Binding-site contacts:
Ligand atom C2 contacts residue ASN289 of chain 1.B at 2.4 Å.
Ligand atom C8 contacts residue ARG564 of chain 1.B at 4.3 Å.
Ligand atom C3 contacts residue ASN289 of chain 1.B at 3.8 Å.
Ligand atom C5 contacts residue ASN289 of chain 1.B at 3.6 Å.
Ligand atom C5 contacts residue ILE287 of chain 1.B at 4.3 Å (hydrophobic).
Ligand atom C7 contacts residue ASN289 of chain 1.B at 3.5 Å.
Ligand atom C8 contacts residue MET316 of chain 1.B at 3.8 Å (hydrophobic).
Ligand atom C6 contacts residue ARG564 of chain 1.B at 3.6 Å.
Ligand atom O7 contacts residue ASN289 of chain 1.B at 3.8 Å.
Ligand atom C8 contacts residue ASN289 of chain 1.B at 4.3 Å.
Ligand atom N2 contacts residue ASN289 of chain 1.B at 2.9 Å (h-bond).
Ligand atom C7 contacts residue SER317 of chain 1.B at 3.8 Å.
Ligand atom C8 contacts residue SER317 of chain 1.B at 4.3 Å.
Ligand atom O7 contacts residue THR318 of chain 1.B at 4.0 Å.
Ligand atom C8 contacts residue GLU645 of chain 1.B at 3.9 Å.
Ligand atom O7 contacts residue SER317 of chain 1.B at 3.2 Å (h-bond).
Ligand atom C1 contacts residue ASN289 of chain 1.B at 1.4 Å.
Ligand atom C1 contacts residue ILE287 of chain 1.B at 3.9 Å (hydrophobic).
Ligand atom C4 contacts residue ASN289 of chain 1.B at 4.2 Å.
Ligand atom O5 contacts residue ASN289 of chain 1.B at 2.3 Å (h-bond).
Ligand atom O5 contacts residue ILE287 of chain 1.B at 4.0 Å.
Ligand atom C8 contacts residue ASP646 of chain 1.B at 3.2 Å.
Ligand atom O6 contacts residue ARG564 of chain 1.B at 3.6 Å.

A protein and the small-molecule ligand that binds it are described below.
Small molecule (SMILES): CC(=O)N[C@H]1[C@H](O[C@H]2[C@H](O)[C@@H](NC(C)=O)CO[C@@H]2CO)O[C@H](CO)[C@@H](O)[C@@H]1O

Sequence of chain 1.B:
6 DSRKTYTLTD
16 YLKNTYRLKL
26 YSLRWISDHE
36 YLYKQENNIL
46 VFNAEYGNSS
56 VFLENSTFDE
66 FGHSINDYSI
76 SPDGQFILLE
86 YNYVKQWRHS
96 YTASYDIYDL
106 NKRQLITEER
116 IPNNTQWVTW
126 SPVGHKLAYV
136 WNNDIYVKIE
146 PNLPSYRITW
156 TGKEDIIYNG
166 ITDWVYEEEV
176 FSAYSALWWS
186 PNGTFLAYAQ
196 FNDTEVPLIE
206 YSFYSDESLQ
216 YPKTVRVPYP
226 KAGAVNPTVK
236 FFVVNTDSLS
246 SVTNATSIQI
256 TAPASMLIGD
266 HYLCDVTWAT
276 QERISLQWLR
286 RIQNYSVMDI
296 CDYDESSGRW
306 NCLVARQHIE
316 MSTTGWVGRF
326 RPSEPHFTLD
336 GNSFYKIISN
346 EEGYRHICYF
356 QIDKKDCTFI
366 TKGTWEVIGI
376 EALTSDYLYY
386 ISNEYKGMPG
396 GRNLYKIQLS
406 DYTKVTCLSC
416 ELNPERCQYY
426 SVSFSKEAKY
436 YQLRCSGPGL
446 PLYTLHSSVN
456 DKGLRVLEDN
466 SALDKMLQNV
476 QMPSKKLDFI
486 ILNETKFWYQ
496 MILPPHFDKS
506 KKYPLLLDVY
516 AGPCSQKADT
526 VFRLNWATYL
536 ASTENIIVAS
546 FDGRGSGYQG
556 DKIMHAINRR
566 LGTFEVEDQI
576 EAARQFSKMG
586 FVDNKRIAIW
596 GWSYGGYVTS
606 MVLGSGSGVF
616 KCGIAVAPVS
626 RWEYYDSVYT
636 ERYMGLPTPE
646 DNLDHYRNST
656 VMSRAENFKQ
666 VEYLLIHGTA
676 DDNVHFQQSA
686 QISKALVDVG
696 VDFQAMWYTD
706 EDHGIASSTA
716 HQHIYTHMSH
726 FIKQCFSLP